Sequence of chain 1.B:
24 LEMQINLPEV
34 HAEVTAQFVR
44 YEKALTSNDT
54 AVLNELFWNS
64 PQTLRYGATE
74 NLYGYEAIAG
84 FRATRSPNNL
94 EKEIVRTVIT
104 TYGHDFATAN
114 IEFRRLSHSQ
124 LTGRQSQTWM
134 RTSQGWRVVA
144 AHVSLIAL

This protein binds this small molecule.
Small molecule (SMILES): O=C(O)CC(=O)CC(=O)O

Binding-site contacts:
Ligand atom OAJ contacts residue TYR44 of chain 1.B at 2.6 Å (h-bond).
Ligand atom CAE contacts residue ARG68 of chain 1.B at 2.9 Å.
Ligand atom OAJ contacts residue ARG68 of chain 1.B at 2.9 Å (salt-bridge).
Ligand atom OAF contacts residue GLY70 of chain 1.B at 3.5 Å.
Ligand atom CAD contacts residue ARG118 of chain 1.B at 3.2 Å.
Ligand atom OAJ contacts residue ARG85 of chain 1.B at 2.8 Å (salt-bridge).
Ligand atom CAB contacts residue GLN128 of chain 1.B at 3.9 Å.
Ligand atom CAB contacts residue LEU48 of chain 1.B at 3.8 Å (hydrophobic).
Ligand atom OAG contacts residue ARG88 of chain 1.B at 2.9 Å (salt-bridge).
Ligand atom CAB contacts residue ARG68 of chain 1.B at 3.4 Å.
Ligand atom CAB contacts residue TYR44 of chain 1.B at 2.9 Å (hydrophobic).
Ligand atom OAH contacts residue LYS95 of chain 1.B at 4.1 Å.
Ligand atom OAI contacts residue GLN128 of chain 1.B at 2.7 Å (h-bond).
Ligand atom OAF contacts residue ARG68 of chain 1.B at 2.5 Å (salt-bridge).
Ligand atom OAH contacts residue ARG118 of chain 1.B at 2.4 Å (salt-bridge).
Ligand atom OAG contacts residue ARG68 of chain 1.B at 3.9 Å.
Ligand atom CAA contacts residue ARG85 of chain 1.B at 4.1 Å.
Ligand atom CAA contacts residue TYR44 of chain 1.B at 4.2 Å (hydrophobic).
Ligand atom CAC contacts residue ARG68 of chain 1.B at 3.5 Å.
Ligand atom OAJ contacts residue LEU48 of chain 1.B at 4.1 Å.
Ligand atom OAF contacts residue VAL146 of chain 1.B at 4.1 Å.
Ligand atom CAD contacts residue ARG68 of chain 1.B at 3.0 Å.
Ligand atom CAE contacts residue ALA71 of chain 1.B at 4.0 Å (hydrophobic).
Ligand atom CAA contacts residue ARG68 of chain 1.B at 3.4 Å.
Ligand atom CAC contacts residue ARG118 of chain 1.B at 3.1 Å.
Ligand atom CAE contacts residue ARG118 of chain 1.B at 3.2 Å.
Ligand atom CAA contacts residue LEU48 of chain 1.B at 3.5 Å (hydrophobic).
Ligand atom CAE contacts residue VAL146 of chain 1.B at 3.8 Å (hydrophobic).
Ligand atom CAA contacts residue ARG88 of chain 1.B at 3.5 Å.
Ligand atom OAG contacts residue ALA71 of chain 1.B at 4.2 Å.
Ligand atom OAF contacts residue ALA71 of chain 1.B at 3.2 Å (h-bond).
Ligand atom CAE contacts residue ARG88 of chain 1.B at 3.4 Å.
Ligand atom OAI contacts residue TYR44 of chain 1.B at 2.9 Å (h-bond).
Ligand atom OAI contacts residue LEU48 of chain 1.B at 4.1 Å.
Ligand atom OAG contacts residue ARG118 of chain 1.B at 2.3 Å (salt-bridge).
Ligand atom CAD contacts residue VAL146 of chain 1.B at 3.4 Å (hydrophobic).
Ligand atom OAG contacts residue VAL146 of chain 1.B at 4.2 Å.
Ligand atom OAF contacts residue ARG88 of chain 1.B at 3.7 Å.
Ligand atom CAB contacts residue ARG85 of chain 1.B at 3.7 Å.
Ligand atom CAC contacts residue ARG88 of chain 1.B at 3.9 Å.